A small-molecule ligand and the protein it binds are described below.
Small molecule (SMILES): CC(=O)N[C@H]1[C@H](O[C@H]2[C@H](O)[C@@H](NC(C)=O)CO[C@@H]2CO)O[C@H](CO)[C@@H](O[C@@H]2O[C@H](CO)[C@@H](O)[C@H](O[C@H]3O[C@H](CO)[C@@H](O)[C@H](O)[C@@H]3O)[C@@H]2O)[C@@H]1O

Sequence of chain 1.B:
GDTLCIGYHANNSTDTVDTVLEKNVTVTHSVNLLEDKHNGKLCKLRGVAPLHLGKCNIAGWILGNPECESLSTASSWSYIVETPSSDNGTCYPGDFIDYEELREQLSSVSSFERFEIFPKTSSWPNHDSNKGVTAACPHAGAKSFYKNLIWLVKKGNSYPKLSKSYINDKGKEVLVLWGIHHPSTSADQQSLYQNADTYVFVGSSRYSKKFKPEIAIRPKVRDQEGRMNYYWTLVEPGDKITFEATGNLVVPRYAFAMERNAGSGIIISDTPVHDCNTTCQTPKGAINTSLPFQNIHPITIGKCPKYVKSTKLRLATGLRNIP

Binding-site contacts:
Ligand atom C1 contacts residue ASN27 of chain 1.B at 1.4 Å.
Ligand atom N2 contacts residue LYS26 of chain 1.B at 4.3 Å.
Ligand atom N2 contacts residue ASN27 of chain 1.B at 2.8 Å (h-bond).
Ligand atom O7 contacts residue ASN27 of chain 1.B at 2.9 Å (h-bond).
Ligand atom C2 contacts residue ASN27 of chain 1.B at 2.4 Å.
Ligand atom C1 contacts residue LYS26 of chain 1.B at 4.3 Å.
Ligand atom C6 contacts residue ASN27 of chain 1.B at 4.4 Å.
Ligand atom C5 contacts residue ASN27 of chain 1.B at 3.7 Å.
Ligand atom C4 contacts residue ASN27 of chain 1.B at 4.2 Å.
Ligand atom C8 contacts residue ASN27 of chain 1.B at 4.3 Å.
Ligand atom C7 contacts residue ASN27 of chain 1.B at 3.1 Å.
Ligand atom C3 contacts residue ASN27 of chain 1.B at 3.8 Å.
Ligand atom O5 contacts residue ASN27 of chain 1.B at 2.4 Å (h-bond).